A protein and the small-molecule ligand that binds it are described below.
Small molecule (SMILES): C[C@H](N)C(=O)O

Binding-site contacts:
Ligand atom OXT contacts residue THR489 of chain 1.B at 4.3 Å.
Ligand atom O contacts residue ALA450 of chain 1.B at 4.2 Å.
Ligand atom C contacts residue ALA450 of chain 1.B at 4.3 Å (hydrophobic).
Ligand atom CB contacts residue PRO453 of chain 1.B at 4.2 Å (hydrophobic).
Ligand atom N contacts residue CYS488 of chain 1.B at 4.1 Å.
Ligand atom N contacts residue ASN492 of chain 1.B at 4.3 Å.
Ligand atom CB contacts residue GLY455 of chain 1.B at 4.3 Å.
Ligand atom CB contacts residue THR489 of chain 1.B at 3.2 Å.
Ligand atom C contacts residue GLY451 of chain 1.B at 4.3 Å.
Ligand atom CA contacts residue GLY455 of chain 1.B at 4.3 Å.
Ligand atom OXT contacts residue SER374 of chain 1.B at 3.3 Å (h-bond).
Ligand atom O contacts residue GLY451 of chain 1.B at 3.5 Å.
Ligand atom CB contacts residue SER372 of chain 1.B at 3.4 Å.
Ligand atom OXT contacts residue ASN492 of chain 1.B at 2.4 Å (h-bond).
Ligand atom C contacts residue ASN492 of chain 1.B at 3.7 Å.
Ligand atom O contacts residue MET408 of chain 1.B at 4.5 Å.
Ligand atom O contacts residue THR489 of chain 1.B at 4.1 Å.
Ligand atom O contacts residue ASN492 of chain 1.B at 4.4 Å.
Ligand atom N contacts residue MET408 of chain 1.B at 4.3 Å.
Ligand atom OXT contacts residue MET408 of chain 1.B at 3.3 Å.
Ligand atom C contacts residue MET408 of chain 1.B at 3.9 Å (hydrophobic).
Ligand atom CA contacts residue MET408 of chain 1.B at 4.3 Å (hydrophobic).
Ligand atom N contacts residue THR489 of chain 1.B at 4.4 Å.
Ligand atom O contacts residue ILE452 of chain 1.B at 4.2 Å.
Ligand atom N contacts residue GLY456 of chain 1.B at 4.1 Å.
Ligand atom N contacts residue ALA411 of chain 1.B at 4.4 Å.
Ligand atom CA contacts residue ALA450 of chain 1.B at 4.2 Å (hydrophobic).
Ligand atom CA contacts residue THR489 of chain 1.B at 4.0 Å.
Ligand atom C contacts residue SER374 of chain 1.B at 3.4 Å.
Ligand atom CB contacts residue ILE452 of chain 1.B at 3.2 Å (hydrophobic).
Ligand atom N contacts residue ASP485 of chain 1.B at 3.2 Å (salt-bridge).
Ligand atom CB contacts residue ALA454 of chain 1.B at 4.2 Å (hydrophobic).
Ligand atom CA contacts residue ASP485 of chain 1.B at 3.8 Å.
Ligand atom CB contacts residue ASP485 of chain 1.B at 3.2 Å.
Ligand atom CA contacts residue ILE452 of chain 1.B at 3.6 Å (hydrophobic).
Ligand atom O contacts residue SER374 of chain 1.B at 2.7 Å (h-bond).
Ligand atom O contacts residue SER373 of chain 1.B at 4.2 Å.
Ligand atom C contacts residue THR489 of chain 1.B at 4.0 Å.

Sequence of chain 1.B:
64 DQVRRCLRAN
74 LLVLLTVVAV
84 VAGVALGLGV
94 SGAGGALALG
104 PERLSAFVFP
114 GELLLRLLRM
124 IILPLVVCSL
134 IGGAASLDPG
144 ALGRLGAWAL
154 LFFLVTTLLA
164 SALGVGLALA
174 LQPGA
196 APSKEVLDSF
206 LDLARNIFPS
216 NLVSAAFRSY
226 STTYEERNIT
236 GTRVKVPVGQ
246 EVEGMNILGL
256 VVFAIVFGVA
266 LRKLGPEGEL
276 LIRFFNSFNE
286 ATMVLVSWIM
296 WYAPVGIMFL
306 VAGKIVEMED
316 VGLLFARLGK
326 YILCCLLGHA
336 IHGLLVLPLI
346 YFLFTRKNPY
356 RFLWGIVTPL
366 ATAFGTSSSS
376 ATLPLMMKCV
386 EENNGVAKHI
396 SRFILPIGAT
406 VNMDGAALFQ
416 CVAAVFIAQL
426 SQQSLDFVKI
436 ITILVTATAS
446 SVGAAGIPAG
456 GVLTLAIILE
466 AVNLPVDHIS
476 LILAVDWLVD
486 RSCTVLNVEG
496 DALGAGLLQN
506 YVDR